Sequence of chain 1.A:
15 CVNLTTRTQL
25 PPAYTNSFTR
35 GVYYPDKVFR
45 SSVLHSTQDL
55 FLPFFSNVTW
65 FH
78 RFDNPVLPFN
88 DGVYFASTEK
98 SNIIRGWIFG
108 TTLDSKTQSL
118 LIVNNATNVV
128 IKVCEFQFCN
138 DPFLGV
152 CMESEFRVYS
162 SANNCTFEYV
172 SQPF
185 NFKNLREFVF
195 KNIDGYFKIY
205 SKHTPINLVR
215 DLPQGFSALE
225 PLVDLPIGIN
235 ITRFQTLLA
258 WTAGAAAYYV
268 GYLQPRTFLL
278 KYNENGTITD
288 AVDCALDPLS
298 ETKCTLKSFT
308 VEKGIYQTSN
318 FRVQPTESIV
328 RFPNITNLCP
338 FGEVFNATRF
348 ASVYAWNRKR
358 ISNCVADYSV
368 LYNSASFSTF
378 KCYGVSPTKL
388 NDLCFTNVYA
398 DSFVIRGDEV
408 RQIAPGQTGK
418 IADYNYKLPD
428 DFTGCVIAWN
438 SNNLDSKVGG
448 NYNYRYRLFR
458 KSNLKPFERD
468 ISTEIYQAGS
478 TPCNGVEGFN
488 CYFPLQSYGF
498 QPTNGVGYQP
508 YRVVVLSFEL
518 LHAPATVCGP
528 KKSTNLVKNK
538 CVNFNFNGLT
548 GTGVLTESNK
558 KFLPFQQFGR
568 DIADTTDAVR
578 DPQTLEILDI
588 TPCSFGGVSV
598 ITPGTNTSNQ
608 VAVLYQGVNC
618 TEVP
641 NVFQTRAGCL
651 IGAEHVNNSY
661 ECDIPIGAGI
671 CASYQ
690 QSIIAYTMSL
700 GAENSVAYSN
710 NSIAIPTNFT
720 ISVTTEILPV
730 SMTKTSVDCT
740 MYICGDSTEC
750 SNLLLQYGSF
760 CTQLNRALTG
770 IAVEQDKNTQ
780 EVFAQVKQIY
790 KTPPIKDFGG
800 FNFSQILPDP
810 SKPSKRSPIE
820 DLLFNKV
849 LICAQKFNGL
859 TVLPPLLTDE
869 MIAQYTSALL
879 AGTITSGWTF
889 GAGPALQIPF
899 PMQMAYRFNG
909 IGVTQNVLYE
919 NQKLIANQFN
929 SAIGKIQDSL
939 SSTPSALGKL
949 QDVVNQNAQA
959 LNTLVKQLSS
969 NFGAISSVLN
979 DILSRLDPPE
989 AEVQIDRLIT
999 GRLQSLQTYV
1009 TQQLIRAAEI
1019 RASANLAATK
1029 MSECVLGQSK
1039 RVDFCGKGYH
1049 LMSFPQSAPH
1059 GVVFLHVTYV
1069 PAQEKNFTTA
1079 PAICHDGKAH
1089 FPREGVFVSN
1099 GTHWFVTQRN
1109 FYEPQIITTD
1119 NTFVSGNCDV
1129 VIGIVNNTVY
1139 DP

Binding-site contacts:
Ligand atom C1 contacts residue ASN282 of chain 1.B at 1.4 Å.
Ligand atom C8 contacts residue ASN280 of chain 1.B at 3.9 Å.
Ligand atom O5 contacts residue ASN282 of chain 1.B at 2.4 Å (h-bond).
Ligand atom C4 contacts residue ASN282 of chain 1.B at 4.2 Å.
Ligand atom C5 contacts residue ASN282 of chain 1.B at 3.7 Å.
Ligand atom C2 contacts residue ASN282 of chain 1.B at 2.5 Å.
Ligand atom C7 contacts residue ASN282 of chain 1.B at 3.6 Å.
Ligand atom O7 contacts residue ASN280 of chain 1.B at 3.9 Å.
Ligand atom C3 contacts residue ASN282 of chain 1.B at 3.8 Å.
Ligand atom N2 contacts residue ASN282 of chain 1.B at 2.9 Å (h-bond).
Ligand atom O6 contacts residue LYS558 of chain 1.A at 3.7 Å.
Ligand atom O5 contacts residue LYS558 of chain 1.A at 4.3 Å.
Ligand atom O7 contacts residue ASN282 of chain 1.B at 3.9 Å.
Ligand atom C7 contacts residue ASN280 of chain 1.B at 4.1 Å.

Sequence of chain 1.B:
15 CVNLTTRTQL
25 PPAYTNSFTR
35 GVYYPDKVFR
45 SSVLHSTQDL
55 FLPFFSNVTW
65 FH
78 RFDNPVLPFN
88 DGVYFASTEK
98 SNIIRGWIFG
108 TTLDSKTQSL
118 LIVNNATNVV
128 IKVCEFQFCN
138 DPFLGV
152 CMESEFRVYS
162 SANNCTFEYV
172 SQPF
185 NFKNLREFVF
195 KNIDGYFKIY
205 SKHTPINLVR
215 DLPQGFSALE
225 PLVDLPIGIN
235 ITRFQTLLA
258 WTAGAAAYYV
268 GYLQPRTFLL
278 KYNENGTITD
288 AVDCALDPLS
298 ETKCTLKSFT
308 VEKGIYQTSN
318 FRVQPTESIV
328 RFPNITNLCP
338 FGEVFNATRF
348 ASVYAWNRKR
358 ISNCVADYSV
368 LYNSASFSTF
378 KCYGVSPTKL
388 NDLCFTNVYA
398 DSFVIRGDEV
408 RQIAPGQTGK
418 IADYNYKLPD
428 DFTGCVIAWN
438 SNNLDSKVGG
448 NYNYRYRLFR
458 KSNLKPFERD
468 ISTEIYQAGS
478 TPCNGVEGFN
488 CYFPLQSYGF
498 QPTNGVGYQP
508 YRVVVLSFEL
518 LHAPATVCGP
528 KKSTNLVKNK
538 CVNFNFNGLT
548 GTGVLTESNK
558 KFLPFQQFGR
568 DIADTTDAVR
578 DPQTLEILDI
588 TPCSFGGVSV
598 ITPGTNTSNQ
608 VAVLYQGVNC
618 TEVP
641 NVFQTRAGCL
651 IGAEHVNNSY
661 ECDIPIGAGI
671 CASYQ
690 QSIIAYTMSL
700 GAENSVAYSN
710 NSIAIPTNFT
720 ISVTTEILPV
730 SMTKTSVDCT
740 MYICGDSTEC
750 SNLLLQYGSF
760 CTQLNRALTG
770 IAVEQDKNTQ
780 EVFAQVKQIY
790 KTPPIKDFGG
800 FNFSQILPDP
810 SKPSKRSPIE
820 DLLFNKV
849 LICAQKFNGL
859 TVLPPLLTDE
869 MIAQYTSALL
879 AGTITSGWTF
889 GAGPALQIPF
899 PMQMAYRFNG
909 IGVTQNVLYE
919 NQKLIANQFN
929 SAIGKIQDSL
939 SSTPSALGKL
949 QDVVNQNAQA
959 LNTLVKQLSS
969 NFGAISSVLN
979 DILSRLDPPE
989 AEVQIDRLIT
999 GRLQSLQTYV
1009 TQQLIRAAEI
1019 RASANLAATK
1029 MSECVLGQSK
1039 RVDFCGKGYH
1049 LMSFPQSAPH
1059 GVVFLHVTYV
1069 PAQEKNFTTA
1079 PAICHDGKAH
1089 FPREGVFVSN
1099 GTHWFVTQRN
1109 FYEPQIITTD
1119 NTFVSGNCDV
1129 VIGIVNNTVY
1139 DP

This protein binds this small molecule.
Small molecule (SMILES): CC(=O)N[C@@H]1[C@@H](O)[C@H](O)[C@@H](CO)O[C@H]1O